Binding-site contacts:
Ligand atom O1G contacts residue SER344 of chain 1.I at 3.1 Å.
Ligand atom N1 contacts residue TYR349 of chain 1.M at 3.4 Å.
Ligand atom O4' contacts residue GLY163 of chain 1.M at 3.6 Å (h-bond).
Ligand atom O2' contacts residue PHE428 of chain 1.M at 3.2 Å.
Ligand atom O2B contacts residue LYS166 of chain 1.M at 3.5 Å.
Ligand atom O3A contacts residue GLY165 of chain 1.M at 3.0 Å (h-bond).
Ligand atom O3A contacts residue LYS166 of chain 1.M at 3.3 Å (salt-bridge).
Ligand atom O1A contacts residue ARG373 of chain 1.I at 3.2 Å (salt-bridge).
Ligand atom O1G contacts residue ARG193 of chain 1.M at 3.1 Å (salt-bridge).
Ligand atom O1B contacts residue VAL164 of chain 1.M at 3.5 Å (h-bond).
Ligand atom PB contacts residue MG1 of chain 1.YA at 3.4 Å.
Ligand atom C4 contacts residue TYR349 of chain 1.M at 3.6 Å (hydrophobic).
Ligand atom O2A contacts residue THR167 of chain 1.M at 3.0 Å (h-bond).
Ligand atom O3' contacts residue ARG373 of chain 1.I at 3.5 Å.
Ligand atom N7 contacts residue VAL168 of chain 1.M at 3.4 Å.
Ligand atom C6 contacts residue TYR349 of chain 1.M at 3.4 Å (hydrophobic).
Ligand atom O2B contacts residue THR167 of chain 1.M at 2.9 Å (h-bond).
Ligand atom O1G contacts residue ARG373 of chain 1.I at 3.2 Å (salt-bridge).
Ligand atom O1B contacts residue LYS166 of chain 1.M at 2.7 Å (salt-bridge).
Ligand atom C2 contacts residue THR429 of chain 1.M at 3.5 Å.
Ligand atom O2B contacts residue MG1 of chain 1.YA at 2.2 Å.
Ligand atom O1B contacts residue GLY165 of chain 1.M at 3.3 Å (h-bond).
Ligand atom O2G contacts residue ARG193 of chain 1.M at 3.4 Å (salt-bridge).
Ligand atom PG contacts residue MG1 of chain 1.YA at 3.5 Å.
Ligand atom O3G contacts residue LYS166 of chain 1.M at 2.8 Å (salt-bridge).
Ligand atom N3B contacts residue ARG373 of chain 1.I at 3.5 Å (salt-bridge).
Ligand atom N1 contacts residue ALA425 of chain 1.M at 3.6 Å.
Ligand atom O2A contacts residue VAL168 of chain 1.M at 2.6 Å (h-bond).
Ligand atom C5' contacts residue GLY163 of chain 1.M at 3.5 Å.
Ligand atom O2G contacts residue MG1 of chain 1.YA at 2.2 Å.
Ligand atom O3' contacts residue PHE428 of chain 1.M at 3.4 Å.
Ligand atom N3B contacts residue GLY163 of chain 1.M at 3.2 Å (h-bond).
Ligand atom O3G contacts residue GLY163 of chain 1.M at 3.1 Å (h-bond).
Ligand atom O3G contacts residue ALA162 of chain 1.M at 3.4 Å.
Ligand atom N6 contacts residue PHE422 of chain 1.M at 3.4 Å.
Ligand atom C5 contacts residue TYR349 of chain 1.M at 3.4 Å (hydrophobic).
Ligand atom O2G contacts residue GLU192 of chain 1.M at 3.5 Å (salt-bridge).
Ligand atom PB contacts residue LYS166 of chain 1.M at 3.4 Å.
Ligand atom C8 contacts residue GLY165 of chain 1.M at 3.5 Å.
Ligand atom O1G contacts residue ILE343 of chain 1.I at 3.4 Å (h-bond).

Sequence of chain 1.I:
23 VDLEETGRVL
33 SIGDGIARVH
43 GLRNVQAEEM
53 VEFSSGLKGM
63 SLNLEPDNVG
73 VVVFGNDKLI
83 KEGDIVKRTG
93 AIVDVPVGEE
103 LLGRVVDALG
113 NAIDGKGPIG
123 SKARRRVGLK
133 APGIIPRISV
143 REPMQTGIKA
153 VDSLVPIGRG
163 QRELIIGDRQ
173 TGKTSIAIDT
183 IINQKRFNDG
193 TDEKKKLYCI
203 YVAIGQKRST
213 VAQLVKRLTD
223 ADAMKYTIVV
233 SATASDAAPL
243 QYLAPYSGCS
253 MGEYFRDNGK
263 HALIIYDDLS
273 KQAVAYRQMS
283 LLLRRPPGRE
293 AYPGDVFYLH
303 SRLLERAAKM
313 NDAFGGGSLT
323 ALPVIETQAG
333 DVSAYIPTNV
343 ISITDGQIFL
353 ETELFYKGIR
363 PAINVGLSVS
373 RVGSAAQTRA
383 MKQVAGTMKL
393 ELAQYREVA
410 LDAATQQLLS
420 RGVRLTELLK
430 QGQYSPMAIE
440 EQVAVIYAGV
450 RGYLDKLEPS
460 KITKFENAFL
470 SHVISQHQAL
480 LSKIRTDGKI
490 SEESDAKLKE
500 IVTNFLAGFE

The protein below binds the small molecule below.
Small molecule (SMILES): Nc1ncnc2c1ncn2[C@@H]1O[C@H](CO[P](=O)(O)O[P](=O)(O)NP(=O)(O)O)[C@@H](O)[C@H]1O

Sequence of chain 1.M:
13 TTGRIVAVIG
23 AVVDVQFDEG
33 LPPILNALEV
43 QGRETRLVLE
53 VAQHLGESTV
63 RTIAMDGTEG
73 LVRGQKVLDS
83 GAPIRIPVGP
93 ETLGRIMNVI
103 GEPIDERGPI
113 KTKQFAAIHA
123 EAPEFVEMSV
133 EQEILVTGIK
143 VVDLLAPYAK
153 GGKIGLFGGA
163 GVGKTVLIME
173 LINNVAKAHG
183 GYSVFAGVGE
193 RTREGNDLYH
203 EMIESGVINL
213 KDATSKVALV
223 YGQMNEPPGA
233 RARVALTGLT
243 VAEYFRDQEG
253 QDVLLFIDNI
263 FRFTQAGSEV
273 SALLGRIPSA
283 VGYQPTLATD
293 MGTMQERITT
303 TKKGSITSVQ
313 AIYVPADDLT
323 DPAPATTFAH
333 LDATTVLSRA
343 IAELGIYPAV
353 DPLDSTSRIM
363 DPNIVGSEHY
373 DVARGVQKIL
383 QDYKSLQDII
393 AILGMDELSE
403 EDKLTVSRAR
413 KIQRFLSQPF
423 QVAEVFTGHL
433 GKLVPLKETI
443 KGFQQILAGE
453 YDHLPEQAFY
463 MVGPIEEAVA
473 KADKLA